Binding-site contacts:
Ligand atom C8 contacts residue ASN801 of chain 1.B at 4.2 Å.
Ligand atom O5 contacts residue SER803 of chain 1.B at 4.3 Å.
Ligand atom C1 contacts residue ASN801 of chain 1.B at 1.4 Å.
Ligand atom C7 contacts residue SER803 of chain 1.B at 4.4 Å.
Ligand atom C8 contacts residue LYS795 of chain 1.B at 3.8 Å.
Ligand atom N2 contacts residue ASN801 of chain 1.B at 3.0 Å (h-bond).
Ligand atom C3 contacts residue ASN801 of chain 1.B at 3.8 Å.
Ligand atom N2 contacts residue SER803 of chain 1.B at 3.4 Å (h-bond).
Ligand atom O5 contacts residue ASN801 of chain 1.B at 2.3 Å (h-bond).
Ligand atom C1 contacts residue SER803 of chain 1.B at 3.3 Å.
Ligand atom C4 contacts residue ASN801 of chain 1.B at 4.2 Å.
Ligand atom C5 contacts residue ASN801 of chain 1.B at 3.6 Å.
Ligand atom C7 contacts residue ASN801 of chain 1.B at 3.3 Å.
Ligand atom C3 contacts residue SER803 of chain 1.B at 4.0 Å.
Ligand atom O5 contacts residue GLN804 of chain 1.B at 3.9 Å.
Ligand atom C5 contacts residue GLN804 of chain 1.B at 4.0 Å.
Ligand atom C6 contacts residue GLN804 of chain 1.B at 3.8 Å.
Ligand atom C2 contacts residue SER803 of chain 1.B at 3.7 Å.
Ligand atom O7 contacts residue ASN801 of chain 1.B at 3.1 Å (h-bond).
Ligand atom O6 contacts residue GLN804 of chain 1.B at 2.6 Å (h-bond).
Ligand atom C5 contacts residue SER803 of chain 1.B at 4.5 Å.
Ligand atom C2 contacts residue ASN801 of chain 1.B at 2.5 Å.

Sequence of chain 1.B:
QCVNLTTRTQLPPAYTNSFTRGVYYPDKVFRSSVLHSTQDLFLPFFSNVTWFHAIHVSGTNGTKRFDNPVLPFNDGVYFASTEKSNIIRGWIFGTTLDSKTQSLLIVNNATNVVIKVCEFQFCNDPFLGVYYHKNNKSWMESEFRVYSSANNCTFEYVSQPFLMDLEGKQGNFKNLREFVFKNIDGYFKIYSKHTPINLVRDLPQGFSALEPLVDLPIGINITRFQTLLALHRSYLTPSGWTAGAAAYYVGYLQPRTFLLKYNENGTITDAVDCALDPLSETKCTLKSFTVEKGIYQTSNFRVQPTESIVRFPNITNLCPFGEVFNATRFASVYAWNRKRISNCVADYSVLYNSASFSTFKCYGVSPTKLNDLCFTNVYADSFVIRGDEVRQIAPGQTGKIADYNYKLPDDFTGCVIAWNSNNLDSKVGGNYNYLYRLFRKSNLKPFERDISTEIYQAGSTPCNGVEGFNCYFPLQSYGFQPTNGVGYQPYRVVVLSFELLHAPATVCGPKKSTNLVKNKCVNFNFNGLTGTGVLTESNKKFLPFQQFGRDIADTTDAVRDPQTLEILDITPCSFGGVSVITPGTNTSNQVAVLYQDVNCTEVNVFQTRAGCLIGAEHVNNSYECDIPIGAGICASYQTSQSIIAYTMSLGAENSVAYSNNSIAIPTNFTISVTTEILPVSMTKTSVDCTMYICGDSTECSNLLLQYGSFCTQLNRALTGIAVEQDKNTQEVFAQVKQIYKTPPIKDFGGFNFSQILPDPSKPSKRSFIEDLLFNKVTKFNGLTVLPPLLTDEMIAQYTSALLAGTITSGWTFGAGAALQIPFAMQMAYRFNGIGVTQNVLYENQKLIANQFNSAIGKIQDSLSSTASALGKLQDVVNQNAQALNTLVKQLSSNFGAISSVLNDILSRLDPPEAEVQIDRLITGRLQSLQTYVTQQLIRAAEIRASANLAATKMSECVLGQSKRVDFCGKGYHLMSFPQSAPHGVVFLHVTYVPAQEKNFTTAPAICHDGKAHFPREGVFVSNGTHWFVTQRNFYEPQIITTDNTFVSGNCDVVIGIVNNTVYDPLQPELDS

The protein below binds the small molecule below.
Small molecule (SMILES): CC(=O)N[C@H]1[C@H](O[C@H]2[C@H](O)[C@@H](NC(C)=O)CO[C@@H]2CO)O[C@H](CO)[C@@H](O)[C@@H]1O